Binding-site contacts:
Ligand atom O contacts residue THR1 of chain 1.K at 2.2 Å (h-bond).
Ligand atom CB contacts residue THR1 of chain 1.K at 2.7 Å.
Ligand atom CA contacts residue GLY47 of chain 1.K at 3.9 Å.
Ligand atom N contacts residue GLY47 of chain 1.K at 2.8 Å (h-bond).
Ligand atom CG contacts residue LYS33 of chain 1.K at 3.8 Å.
Ligand atom O contacts residue MES1 of chain 1.LA at 2.9 Å (h-bond).
Ligand atom C2 contacts residue THR1 of chain 1.K at 1.5 Å.
Ligand atom CG contacts residue THR1 of chain 1.K at 3.9 Å.
Ligand atom C contacts residue THR1 of chain 1.K at 1.4 Å.
Ligand atom C3 contacts residue TYR170 of chain 1.K at 3.1 Å (hydrophobic).
Ligand atom CA contacts residue THR21 of chain 1.K at 3.1 Å.
Ligand atom C contacts residue GLY47 of chain 1.K at 3.4 Å.
Ligand atom CD contacts residue ASP126 of chain 1.L at 3.5 Å.
Ligand atom CA contacts residue GLY47 of chain 1.K at 3.1 Å.
Ligand atom C contacts residue MES1 of chain 1.LA at 3.7 Å.
Ligand atom O contacts residue THR1 of chain 1.K at 3.5 Å (h-bond).
Ligand atom CA contacts residue LYS33 of chain 1.K at 3.9 Å.
Ligand atom C1 contacts residue MES1 of chain 1.LA at 3.1 Å.
Ligand atom CB contacts residue GLY47 of chain 1.K at 3.6 Å.
Ligand atom CZ contacts residue ALA49 of chain 1.K at 3.6 Å (hydrophobic).
Ligand atom C3 contacts residue THR1 of chain 1.K at 2.4 Å.
Ligand atom C contacts residue THR21 of chain 1.K at 3.6 Å.
Ligand atom N contacts residue THR1 of chain 1.K at 3.6 Å.
Ligand atom CB contacts residue GLY47 of chain 1.K at 3.7 Å.
Ligand atom C1 contacts residue THR1 of chain 1.K at 2.4 Å.
Ligand atom O contacts residue GLY47 of chain 1.K at 3.1 Å (h-bond).
Ligand atom C2 contacts residue MES1 of chain 1.LA at 3.7 Å.
Ligand atom N contacts residue THR21 of chain 1.K at 3.0 Å (h-bond).
Ligand atom C3 contacts residue LYS33 of chain 1.K at 3.8 Å.
Ligand atom CE2 contacts residue ALA49 of chain 1.K at 3.6 Å (hydrophobic).
Ligand atom C3 contacts residue ARG19 of chain 1.K at 3.2 Å.
Ligand atom O contacts residue THR21 of chain 1.K at 3.2 Å (h-bond).
Ligand atom CZ contacts residue VAL31 of chain 1.K at 3.2 Å (hydrophobic).
Ligand atom C2 contacts residue TYR170 of chain 1.K at 3.6 Å (hydrophobic).
Ligand atom O contacts residue ALA49 of chain 1.K at 3.3 Å (h-bond).
Ligand atom C contacts residue LYS33 of chain 1.K at 3.8 Å.
Ligand atom O contacts residue ALA20 of chain 1.K at 3.5 Å.
Ligand atom CA contacts residue THR1 of chain 1.K at 2.4 Å.
Ligand atom O contacts residue THR21 of chain 1.K at 3.3 Å (h-bond).
Ligand atom CE2 contacts residue VAL31 of chain 1.K at 3.3 Å (hydrophobic).

Sequence of chain 1.K:
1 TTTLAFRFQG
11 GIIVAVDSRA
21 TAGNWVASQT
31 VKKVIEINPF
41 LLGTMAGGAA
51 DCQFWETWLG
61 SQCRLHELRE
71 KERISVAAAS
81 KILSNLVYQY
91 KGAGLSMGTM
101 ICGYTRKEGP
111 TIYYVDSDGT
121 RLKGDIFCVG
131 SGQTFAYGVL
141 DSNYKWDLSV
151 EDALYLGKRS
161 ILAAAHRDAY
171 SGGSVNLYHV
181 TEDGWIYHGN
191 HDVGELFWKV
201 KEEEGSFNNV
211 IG

A small-molecule ligand and the protein it binds are described below.
Small molecule (SMILES): CC(=O)N1CCC[C@H]1C(=O)N[C@@H](C)C(=O)N[C@@H](Cc1ccccc1)[C@@H](O)[C@H](C)CO

Sequence of chain 1.L:
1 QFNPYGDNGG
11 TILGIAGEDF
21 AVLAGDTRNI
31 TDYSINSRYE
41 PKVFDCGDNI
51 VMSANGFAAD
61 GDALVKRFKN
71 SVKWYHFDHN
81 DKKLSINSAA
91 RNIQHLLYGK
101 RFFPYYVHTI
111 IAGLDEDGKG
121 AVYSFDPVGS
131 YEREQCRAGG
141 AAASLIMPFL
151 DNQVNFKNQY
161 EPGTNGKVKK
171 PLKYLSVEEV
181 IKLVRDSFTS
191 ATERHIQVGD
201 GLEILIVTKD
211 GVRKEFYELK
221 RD